Sequence of chain 1.A:
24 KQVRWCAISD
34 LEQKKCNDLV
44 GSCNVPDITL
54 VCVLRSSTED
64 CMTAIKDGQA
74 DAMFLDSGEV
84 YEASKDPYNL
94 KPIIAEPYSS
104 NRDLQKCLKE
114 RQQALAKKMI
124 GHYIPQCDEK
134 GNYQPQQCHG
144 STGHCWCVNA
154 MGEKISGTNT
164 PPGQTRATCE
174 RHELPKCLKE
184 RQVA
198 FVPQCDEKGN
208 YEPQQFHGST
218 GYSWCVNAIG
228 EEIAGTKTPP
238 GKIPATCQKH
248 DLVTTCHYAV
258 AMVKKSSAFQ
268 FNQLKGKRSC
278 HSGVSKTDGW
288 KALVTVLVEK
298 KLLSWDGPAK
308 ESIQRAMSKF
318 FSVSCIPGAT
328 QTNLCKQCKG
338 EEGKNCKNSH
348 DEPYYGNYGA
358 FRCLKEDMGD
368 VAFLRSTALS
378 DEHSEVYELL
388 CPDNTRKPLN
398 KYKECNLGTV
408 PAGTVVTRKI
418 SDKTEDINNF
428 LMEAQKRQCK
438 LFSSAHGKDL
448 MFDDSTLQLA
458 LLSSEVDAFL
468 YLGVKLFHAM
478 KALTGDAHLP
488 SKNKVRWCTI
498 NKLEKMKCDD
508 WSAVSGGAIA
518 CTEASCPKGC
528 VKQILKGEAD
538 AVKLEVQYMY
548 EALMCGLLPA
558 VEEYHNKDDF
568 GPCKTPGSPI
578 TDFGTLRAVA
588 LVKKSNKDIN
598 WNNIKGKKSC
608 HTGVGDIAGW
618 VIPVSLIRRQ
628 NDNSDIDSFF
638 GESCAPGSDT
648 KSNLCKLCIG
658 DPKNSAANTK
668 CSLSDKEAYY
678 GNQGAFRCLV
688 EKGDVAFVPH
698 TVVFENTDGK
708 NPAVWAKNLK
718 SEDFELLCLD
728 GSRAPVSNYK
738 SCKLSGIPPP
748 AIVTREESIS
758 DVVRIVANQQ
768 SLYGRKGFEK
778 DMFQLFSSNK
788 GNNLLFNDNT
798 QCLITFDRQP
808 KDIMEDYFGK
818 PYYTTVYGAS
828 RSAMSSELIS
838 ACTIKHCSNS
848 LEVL

This protein binds this small molecule.
Small molecule (SMILES): NC(=O)OC[C@@H]1N=C(N)N2CCC(O)(O)[C@@]23N=C(N)N[C@@H]13

Binding-site contacts:
Ligand atom N06 contacts residue GLU559 of chain 1.A at 2.9 Å (salt-bridge).
Ligand atom C07 contacts residue GLU559 of chain 1.A at 3.7 Å.
Ligand atom C07 contacts residue PRO746 of chain 1.A at 4.2 Å (hydrophobic).
Ligand atom C20 contacts residue GLY816 of chain 1.A at 3.6 Å.
Ligand atom N08 contacts residue GLU559 of chain 1.A at 3.2 Å (salt-bridge).
Ligand atom N09 contacts residue ASP813 of chain 1.A at 3.4 Å (salt-bridge).
Ligand atom N15 contacts residue ASP804 of chain 1.A at 2.7 Å (salt-bridge).
Ligand atom N06 contacts residue PRO746 of chain 1.A at 4.2 Å.
Ligand atom C07 contacts residue TYR814 of chain 1.A at 3.6 Å (hydrophobic).
Ligand atom N21 contacts residue ILE577 of chain 1.A at 3.9 Å.
Ligand atom C20 contacts residue ASP813 of chain 1.A at 3.0 Å.
Ligand atom N15 contacts residue ASP813 of chain 1.A at 2.6 Å (salt-bridge).
Ligand atom N06 contacts residue PHE803 of chain 1.A at 4.1 Å.
Ligand atom C05 contacts residue GLU559 of chain 1.A at 3.3 Å.
Ligand atom C10 contacts residue ASP813 of chain 1.A at 3.7 Å.
Ligand atom O01 contacts residue PHE580 of chain 1.A at 3.3 Å.
Ligand atom N13 contacts residue ASP804 of chain 1.A at 2.9 Å (salt-bridge).
Ligand atom C04 contacts residue PHE580 of chain 1.A at 3.5 Å (hydrophobic).
Ligand atom N08 contacts residue PRO745 of chain 1.A at 3.9 Å.
Ligand atom O03 contacts residue PHE580 of chain 1.A at 4.0 Å.
Ligand atom C14 contacts residue ASP804 of chain 1.A at 4.1 Å.
Ligand atom C20 contacts residue TYR814 of chain 1.A at 3.0 Å (hydrophobic).
Ligand atom C04 contacts residue GLU559 of chain 1.A at 4.0 Å.
Ligand atom C02 contacts residue PHE580 of chain 1.A at 3.4 Å (hydrophobic).
Ligand atom C07 contacts residue ASP813 of chain 1.A at 4.3 Å.
Ligand atom C19 contacts residue GLY816 of chain 1.A at 3.9 Å.
Ligand atom N21 contacts residue PHE580 of chain 1.A at 3.2 Å.
Ligand atom C12 contacts residue ASP813 of chain 1.A at 3.5 Å.
Ligand atom N15 contacts residue GLN806 of chain 1.A at 3.4 Å.
Ligand atom N15 contacts residue PHE803 of chain 1.A at 3.8 Å.
Ligand atom C20 contacts residue PHE815 of chain 1.A at 4.2 Å (hydrophobic).
Ligand atom C07 contacts residue PHE803 of chain 1.A at 4.2 Å (hydrophobic).
Ligand atom N11 contacts residue PHE803 of chain 1.A at 4.3 Å.
Ligand atom C12 contacts residue PHE803 of chain 1.A at 4.0 Å (hydrophobic).
Ligand atom C19 contacts residue ASP813 of chain 1.A at 3.8 Å.
Ligand atom N08 contacts residue TYR814 of chain 1.A at 2.7 Å (h-bond).
Ligand atom N09 contacts residue TYR814 of chain 1.A at 3.7 Å.
Ligand atom N11 contacts residue ASP813 of chain 1.A at 2.8 Å (salt-bridge).
Ligand atom C12 contacts residue ASP804 of chain 1.A at 3.8 Å.
Ligand atom N08 contacts residue PRO746 of chain 1.A at 3.2 Å.